Sequence of chain 3.D:
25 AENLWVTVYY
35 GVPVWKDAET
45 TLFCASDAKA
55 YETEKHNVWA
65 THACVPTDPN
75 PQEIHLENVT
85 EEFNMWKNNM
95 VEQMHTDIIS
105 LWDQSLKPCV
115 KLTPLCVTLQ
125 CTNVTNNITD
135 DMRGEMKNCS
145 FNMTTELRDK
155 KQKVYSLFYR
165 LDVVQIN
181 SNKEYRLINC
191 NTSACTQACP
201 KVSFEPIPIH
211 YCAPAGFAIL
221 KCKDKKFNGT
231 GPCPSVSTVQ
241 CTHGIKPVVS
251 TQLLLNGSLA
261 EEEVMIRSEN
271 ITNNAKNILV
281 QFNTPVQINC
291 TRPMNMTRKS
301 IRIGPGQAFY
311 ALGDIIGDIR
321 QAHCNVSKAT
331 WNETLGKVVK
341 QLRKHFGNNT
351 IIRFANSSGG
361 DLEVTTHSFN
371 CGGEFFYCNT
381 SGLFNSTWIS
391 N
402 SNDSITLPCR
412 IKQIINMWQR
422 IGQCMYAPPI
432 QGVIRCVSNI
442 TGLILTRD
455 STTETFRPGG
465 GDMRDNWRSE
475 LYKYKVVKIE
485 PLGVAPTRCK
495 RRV

The protein below binds the small molecule below.
Small molecule (SMILES): CC(=O)N[C@@H]1[C@@H](O)[C@H](O)[C@@H](CO)O[C@H]1O

Binding-site contacts:
Ligand atom C5 contacts residue ARG137 of chain 3.D at 3.9 Å.
Ligand atom O5 contacts residue ASN127 of chain 3.D at 2.4 Å (h-bond).
Ligand atom N2 contacts residue ASN127 of chain 3.D at 2.9 Å (h-bond).
Ligand atom O5 contacts residue ARG137 of chain 3.D at 2.9 Å (salt-bridge).
Ligand atom C8 contacts residue ASN127 of chain 3.D at 3.3 Å.
Ligand atom C6 contacts residue ARG137 of chain 3.D at 3.4 Å.
Ligand atom C3 contacts residue ASN127 of chain 3.D at 3.8 Å.
Ligand atom C5 contacts residue ASN127 of chain 3.D at 3.7 Å.
Ligand atom C6 contacts residue ARG164 of chain 3.D at 4.3 Å.
Ligand atom C1 contacts residue ASN127 of chain 3.D at 1.4 Å.
Ligand atom C4 contacts residue ASN127 of chain 3.D at 4.2 Å.
Ligand atom C1 contacts residue ARG137 of chain 3.D at 3.8 Å.
Ligand atom C2 contacts residue ASN127 of chain 3.D at 2.4 Å.
Ligand atom O6 contacts residue ARG137 of chain 3.D at 4.1 Å.
Ligand atom C7 contacts residue ASN127 of chain 3.D at 3.3 Å.
Ligand atom O7 contacts residue ASN127 of chain 3.D at 4.3 Å.